Binding-site contacts:
Ligand atom N7 contacts residue ALA93 of chain 1.A at 3.5 Å.
Ligand atom C2 contacts residue ALA166 of chain 1.A at 3.5 Å (hydrophobic).
Ligand atom C10 contacts residue GLU188 of chain 1.A at 3.7 Å.
Ligand atom C1' contacts residue PHE223 of chain 1.A at 3.6 Å (hydrophobic).
Ligand atom O3' contacts residue GLU190 of chain 1.A at 2.6 Å (salt-bridge).
Ligand atom C8 contacts residue SER92 of chain 1.A at 3.8 Å.
Ligand atom N6 contacts residue ASP213 of chain 1.A at 2.8 Å (salt-bridge).
Ligand atom N1 contacts residue ILE168 of chain 1.A at 2.9 Å (h-bond).
Ligand atom C6 contacts residue ILE168 of chain 1.A at 3.7 Å (hydrophobic).
Ligand atom C2 contacts residue PHE167 of chain 1.A at 3.8 Å (hydrophobic).
Ligand atom C2' contacts residue MET189 of chain 1.A at 3.6 Å (hydrophobic).
Ligand atom N3 contacts residue GLU188 of chain 1.A at 3.3 Å.
Ligand atom C20 contacts residue PHE121 of chain 1.B at 3.6 Å (hydrophobic).
Ligand atom O3' contacts residue ALA24 of chain 1.A at 3.7 Å.
Ligand atom C3' contacts residue GLU190 of chain 1.A at 3.4 Å.
Ligand atom C8 contacts residue ASP213 of chain 1.A at 3.5 Å.
Ligand atom C8 contacts residue GLY94 of chain 1.A at 3.5 Å.
Ligand atom N7 contacts residue SER212 of chain 1.A at 3.6 Å.
Ligand atom C2 contacts residue ILE168 of chain 1.A at 3.8 Å (hydrophobic).
Ligand atom N1' contacts residue SER92 of chain 1.A at 3.6 Å.
Ligand atom N6 contacts residue ILE168 of chain 1.A at 3.0 Å (h-bond).
Ligand atom N7 contacts residue GLY94 of chain 1.A at 3.3 Å (h-bond).
Ligand atom N7 contacts residue ASP213 of chain 1.A at 2.7 Å (salt-bridge).
Ligand atom C9 contacts residue ALA93 of chain 1.A at 3.7 Å (hydrophobic).
Ligand atom N1 contacts residue PHE167 of chain 1.A at 3.5 Å.
Ligand atom N6 contacts residue PHE167 of chain 1.A at 3.5 Å.
Ligand atom C8 contacts residue SER212 of chain 1.A at 3.4 Å.
Ligand atom C10 contacts residue SER92 of chain 1.A at 3.4 Å.
Ligand atom C8 contacts residue ALA93 of chain 1.A at 3.4 Å (hydrophobic).
Ligand atom N6 contacts residue ALA215 of chain 1.A at 3.7 Å.
Ligand atom N3 contacts residue MET189 of chain 1.A at 3.6 Å.
Ligand atom N7 contacts residue PHE167 of chain 1.A at 3.5 Å.
Ligand atom C1' contacts residue SER92 of chain 1.A at 3.4 Å.
Ligand atom C6 contacts residue PHE167 of chain 1.A at 3.3 Å (hydrophobic).
Ligand atom C5 contacts residue GLY94 of chain 1.A at 3.7 Å.
Ligand atom C5 contacts residue PHE167 of chain 1.A at 3.2 Å (hydrophobic).
Ligand atom O3' contacts residue ILE66 of chain 1.A at 3.4 Å.
Ligand atom C5' contacts residue PHE167 of chain 1.A at 3.7 Å (hydrophobic).
Ligand atom C21 contacts residue PHE121 of chain 1.B at 3.5 Å (hydrophobic).
Ligand atom C3' contacts residue MET189 of chain 1.A at 3.7 Å (hydrophobic).

Sequence of chain 1.A:
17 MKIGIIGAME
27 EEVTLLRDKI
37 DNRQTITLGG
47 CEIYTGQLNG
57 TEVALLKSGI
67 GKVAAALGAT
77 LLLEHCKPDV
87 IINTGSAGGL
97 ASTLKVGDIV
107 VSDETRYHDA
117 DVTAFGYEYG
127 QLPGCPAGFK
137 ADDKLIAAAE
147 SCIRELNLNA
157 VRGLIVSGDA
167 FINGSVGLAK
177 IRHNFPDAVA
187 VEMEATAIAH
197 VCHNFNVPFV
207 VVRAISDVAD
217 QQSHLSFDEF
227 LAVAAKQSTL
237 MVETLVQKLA

Sequence of chain 1.B:
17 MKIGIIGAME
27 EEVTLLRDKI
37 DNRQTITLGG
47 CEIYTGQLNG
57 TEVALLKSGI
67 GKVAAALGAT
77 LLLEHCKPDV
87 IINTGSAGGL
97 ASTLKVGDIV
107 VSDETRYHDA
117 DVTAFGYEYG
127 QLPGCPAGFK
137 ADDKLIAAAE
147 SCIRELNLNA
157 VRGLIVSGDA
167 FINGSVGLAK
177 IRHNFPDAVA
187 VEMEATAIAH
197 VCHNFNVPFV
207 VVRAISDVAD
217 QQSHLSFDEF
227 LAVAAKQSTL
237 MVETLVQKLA

The small molecule below binds the protein below.
Small molecule (SMILES): CCCCSC[C@H]1CN(Cc2c[nH]c3c(N)ncnc23)C[C@@H]1O